A protein and the small-molecule ligand that binds it are described below.
Small molecule (SMILES): CC(=O)N[C@H]1[C@H](O[C@H]2[C@H](O)[C@@H](NC(C)=O)CO[C@@H]2CO)O[C@H](CO)[C@@H](O)[C@@H]1O

Binding-site contacts:
Ligand atom C1 contacts residue THR155 of chain 3.A at 3.9 Å.
Ligand atom O7 contacts residue HIS149 of chain 3.A at 3.3 Å.
Ligand atom C5 contacts residue HIS149 of chain 3.A at 4.2 Å.
Ligand atom N2 contacts residue ASN153 of chain 3.A at 3.1 Å (h-bond).
Ligand atom O5 contacts residue HIS149 of chain 3.A at 3.6 Å (h-bond).
Ligand atom C1 contacts residue ASN153 of chain 3.A at 1.4 Å.
Ligand atom C5 contacts residue GLY156 of chain 3.A at 4.1 Å.
Ligand atom C7 contacts residue HIS149 of chain 3.A at 4.3 Å.
Ligand atom O6 contacts residue HIS149 of chain 3.A at 3.5 Å.
Ligand atom C3 contacts residue HIS149 of chain 3.A at 4.3 Å.
Ligand atom C7 contacts residue ASN153 of chain 3.A at 4.1 Å.
Ligand atom C4 contacts residue HIS149 of chain 3.A at 3.7 Å.
Ligand atom C6 contacts residue GLY156 of chain 3.A at 3.8 Å.
Ligand atom C5 contacts residue HIS158 of chain 3.A at 4.0 Å.
Ligand atom O3 contacts residue HIS149 of chain 3.A at 4.2 Å.
Ligand atom C8 contacts residue GLY102 of chain 1.A at 3.5 Å.
Ligand atom C5 contacts residue ASN153 of chain 3.A at 3.6 Å.
Ligand atom C6 contacts residue HIS158 of chain 3.A at 3.6 Å.
Ligand atom C4 contacts residue ASN153 of chain 3.A at 4.2 Å.
Ligand atom O5 contacts residue ASN153 of chain 3.A at 2.3 Å (h-bond).
Ligand atom C2 contacts residue HIS149 of chain 3.A at 3.4 Å.
Ligand atom O6 contacts residue HIS158 of chain 3.A at 3.5 Å.
Ligand atom C2 contacts residue ASN153 of chain 3.A at 2.5 Å.
Ligand atom N2 contacts residue HIS149 of chain 3.A at 4.2 Å.
Ligand atom O5 contacts residue HIS158 of chain 3.A at 3.2 Å.
Ligand atom C3 contacts residue ASN153 of chain 3.A at 3.9 Å.
Ligand atom C8 contacts residue ASN153 of chain 3.A at 4.5 Å.
Ligand atom O5 contacts residue GLY156 of chain 3.A at 4.1 Å.
Ligand atom O5 contacts residue THR155 of chain 3.A at 3.9 Å.
Ligand atom C1 contacts residue HIS158 of chain 3.A at 4.2 Å.
Ligand atom C1 contacts residue HIS149 of chain 3.A at 3.6 Å.

Sequence of chain 1.A:
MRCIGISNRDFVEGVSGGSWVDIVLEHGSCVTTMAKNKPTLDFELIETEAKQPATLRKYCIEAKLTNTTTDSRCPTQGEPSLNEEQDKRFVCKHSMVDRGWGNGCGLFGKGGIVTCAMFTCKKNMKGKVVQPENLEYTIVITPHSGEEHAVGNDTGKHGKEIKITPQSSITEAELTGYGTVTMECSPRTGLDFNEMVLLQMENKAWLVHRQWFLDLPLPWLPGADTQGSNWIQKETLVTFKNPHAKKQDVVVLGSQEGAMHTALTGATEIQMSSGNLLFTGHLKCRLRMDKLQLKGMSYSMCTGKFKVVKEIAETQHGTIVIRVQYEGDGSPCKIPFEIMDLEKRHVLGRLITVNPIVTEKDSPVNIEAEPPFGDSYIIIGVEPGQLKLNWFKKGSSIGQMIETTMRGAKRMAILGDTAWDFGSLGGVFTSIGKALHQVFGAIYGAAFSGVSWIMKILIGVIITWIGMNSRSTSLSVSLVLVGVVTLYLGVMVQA

Sequence of chain 3.A:
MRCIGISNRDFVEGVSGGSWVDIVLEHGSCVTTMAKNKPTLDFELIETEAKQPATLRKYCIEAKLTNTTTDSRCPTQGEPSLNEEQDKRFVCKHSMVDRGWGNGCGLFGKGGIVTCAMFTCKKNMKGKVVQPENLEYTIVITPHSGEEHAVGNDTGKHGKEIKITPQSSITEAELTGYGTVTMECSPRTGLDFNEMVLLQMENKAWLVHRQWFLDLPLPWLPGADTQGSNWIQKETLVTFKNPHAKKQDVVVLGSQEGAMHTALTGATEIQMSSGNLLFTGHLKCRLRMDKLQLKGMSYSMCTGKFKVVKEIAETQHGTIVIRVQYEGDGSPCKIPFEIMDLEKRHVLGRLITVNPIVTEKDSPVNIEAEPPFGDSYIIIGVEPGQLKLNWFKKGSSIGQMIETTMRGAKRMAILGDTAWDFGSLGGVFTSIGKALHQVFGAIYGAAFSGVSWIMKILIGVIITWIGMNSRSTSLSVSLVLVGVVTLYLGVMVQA